Binding-site contacts:
Ligand atom O3 contacts residue TRP112 of chain 1.A at 3.8 Å.
Ligand atom O21 contacts residue TYR49 of chain 1.A at 2.8 Å (h-bond).
Ligand atom O21 contacts residue HIS111 of chain 1.A at 2.8 Å (h-bond).
Ligand atom C23 contacts residue TRP112 of chain 1.A at 3.4 Å (hydrophobic).
Ligand atom C18 contacts residue TRP21 of chain 1.A at 3.6 Å (hydrophobic).
Ligand atom C13 contacts residue TRP21 of chain 1.A at 3.6 Å (hydrophobic).
Ligand atom O3 contacts residue TYR310 of chain 1.A at 3.2 Å.
Ligand atom CL1 contacts residue TRP21 of chain 1.A at 3.7 Å.
Ligand atom O4 contacts residue TYR310 of chain 1.A at 3.7 Å.
Ligand atom CL1 contacts residue VAL48 of chain 1.A at 3.1 Å.
Ligand atom O3 contacts residue LEU301 of chain 1.A at 3.2 Å (h-bond).
Ligand atom O22 contacts residue TRP220 of chain 1.A at 3.7 Å.
Ligand atom C19 contacts residue NAP1 of chain 1.B at 3.4 Å.
Ligand atom C6 contacts residue LEU301 of chain 1.A at 3.8 Å (hydrophobic).
Ligand atom C25 contacts residue TRP112 of chain 1.A at 3.6 Å (hydrophobic).
Ligand atom O20 contacts residue HIS111 of chain 1.A at 3.4 Å (h-bond).
Ligand atom C24 contacts residue TRP112 of chain 1.A at 3.6 Å (hydrophobic).
Ligand atom C11 contacts residue PHE123 of chain 1.A at 3.7 Å (hydrophobic).
Ligand atom O4 contacts residue CYS304 of chain 1.A at 3.4 Å.
Ligand atom C1 contacts residue TRP112 of chain 1.A at 3.5 Å (hydrophobic).
Ligand atom C25 contacts residue CYS304 of chain 1.A at 3.7 Å (hydrophobic).
Ligand atom CL1 contacts residue TYR49 of chain 1.A at 3.8 Å.
Ligand atom N2 contacts residue CYS304 of chain 1.A at 3.7 Å.
Ligand atom O20 contacts residue NAP1 of chain 1.B at 3.5 Å (h-bond).
Ligand atom C5 contacts residue LEU301 of chain 1.A at 3.8 Å (hydrophobic).
Ligand atom C7 contacts residue TRP112 of chain 1.A at 3.5 Å (hydrophobic).
Ligand atom O22 contacts residue LEU301 of chain 1.A at 3.5 Å.
Ligand atom O21 contacts residue NAP1 of chain 1.B at 3.0 Å.
Ligand atom O20 contacts residue TRP112 of chain 1.A at 3.0 Å (h-bond).
Ligand atom O4 contacts residue TRP112 of chain 1.A at 3.8 Å.
Ligand atom N2 contacts residue TRP112 of chain 1.A at 3.6 Å.
Ligand atom C16 contacts residue TRP21 of chain 1.A at 3.8 Å (hydrophobic).
Ligand atom C18 contacts residue NAP1 of chain 1.B at 3.5 Å.
Ligand atom O3 contacts residue ALA300 of chain 1.A at 3.8 Å.
Ligand atom C19 contacts residue HIS111 of chain 1.A at 3.5 Å.
Ligand atom C15 contacts residue TRP21 of chain 1.A at 3.1 Å (hydrophobic).
Ligand atom O17 contacts residue TRP21 of chain 1.A at 3.4 Å.
Ligand atom C5 contacts residue TRP112 of chain 1.A at 3.4 Å (hydrophobic).
Ligand atom C9 contacts residue TRP220 of chain 1.A at 3.9 Å (hydrophobic).
Ligand atom C6 contacts residue TRP112 of chain 1.A at 3.3 Å (hydrophobic).

Sequence of chain 1.A:
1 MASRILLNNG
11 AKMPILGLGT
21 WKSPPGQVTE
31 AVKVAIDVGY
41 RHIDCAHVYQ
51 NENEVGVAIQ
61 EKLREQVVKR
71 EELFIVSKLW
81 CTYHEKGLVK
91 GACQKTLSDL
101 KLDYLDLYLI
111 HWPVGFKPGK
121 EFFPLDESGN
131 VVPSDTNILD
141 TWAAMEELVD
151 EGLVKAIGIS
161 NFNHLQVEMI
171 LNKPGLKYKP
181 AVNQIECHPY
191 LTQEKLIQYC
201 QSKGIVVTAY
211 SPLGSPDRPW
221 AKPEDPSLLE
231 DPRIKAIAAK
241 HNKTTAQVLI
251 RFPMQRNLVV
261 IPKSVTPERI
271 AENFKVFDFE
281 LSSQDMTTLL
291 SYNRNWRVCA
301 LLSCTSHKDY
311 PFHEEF

A protein and the small-molecule ligand that binds it are described below.
Small molecule (SMILES): O=C(O)COc1cc(Cl)ccc1C(=O)NCc1cccc([N+](=O)[O-])c1